Binding-site contacts:
Ligand atom OXT contacts residue PRO98 of chain 1.D at 3.5 Å (h-bond).
Ligand atom CAA contacts residue GLU22 of chain 1.D at 3.3 Å.
Ligand atom CAL contacts residue TYR70 of chain 1.D at 3.5 Å (hydrophobic).
Ligand atom CAB contacts residue GLU173 of chain 1.D at 3.2 Å.
Ligand atom OAG contacts residue TYR70 of chain 1.D at 3.8 Å.
Ligand atom CA contacts residue ALA176 of chain 1.D at 4.0 Å (hydrophobic).
Ligand atom N contacts residue PRO98 of chain 1.D at 3.3 Å (h-bond).
Ligand atom O contacts residue ALA176 of chain 1.D at 3.0 Å (h-bond).
Ligand atom CAP contacts residue TYR70 of chain 1.D at 3.4 Å (hydrophobic).
Ligand atom CAL contacts residue PRO98 of chain 1.D at 3.1 Å (hydrophobic).
Ligand atom CAQ contacts residue LYS69 of chain 1.D at 3.6 Å.
Ligand atom CAL contacts residue GLU225 of chain 1.D at 3.5 Å.
Ligand atom CAB contacts residue VAL172 of chain 1.D at 4.0 Å (hydrophobic).
Ligand atom CAA contacts residue TYR70 of chain 1.D at 3.3 Å (hydrophobic).
Ligand atom O contacts residue GLY175 of chain 1.D at 3.9 Å.
Ligand atom OAD contacts residue LYS69 of chain 1.D at 3.3 Å.
Ligand atom OXT contacts residue TYR70 of chain 1.D at 3.6 Å.
Ligand atom O contacts residue ARG105 of chain 1.D at 2.8 Å (salt-bridge).
Ligand atom OXT contacts residue ALA100 of chain 1.D at 3.3 Å (h-bond).
Ligand atom OE2 contacts residue ALA176 of chain 1.D at 3.2 Å (h-bond).
Ligand atom CAQ contacts residue TYR70 of chain 1.D at 3.5 Å (hydrophobic).
Ligand atom OAD contacts residue TYR70 of chain 1.D at 2.8 Å (h-bond).
Ligand atom CAA contacts residue ASN208 of chain 1.D at 3.2 Å.
Ligand atom C contacts residue ALA176 of chain 1.D at 3.8 Å (hydrophobic).
Ligand atom CAJ contacts residue TYR70 of chain 1.D at 3.3 Å (hydrophobic).
Ligand atom CD contacts residue THR177 of chain 1.D at 3.2 Å.
Ligand atom CAT contacts residue TYR70 of chain 1.D at 3.5 Å (hydrophobic).
Ligand atom OXT contacts residue LEU99 of chain 1.D at 3.8 Å.
Ligand atom N contacts residue GLU225 of chain 1.D at 2.8 Å (salt-bridge).
Ligand atom C contacts residue ARG105 of chain 1.D at 3.4 Å.
Ligand atom OE1 contacts residue THR177 of chain 1.D at 2.3 Å (h-bond).
Ligand atom OXT contacts residue ARG105 of chain 1.D at 2.9 Å (salt-bridge).
Ligand atom OE1 contacts residue GLU225 of chain 1.D at 4.0 Å.
Ligand atom OE2 contacts residue GLY175 of chain 1.D at 3.3 Å.
Ligand atom OE2 contacts residue THR177 of chain 1.D at 3.2 Å (h-bond).
Ligand atom CAI contacts residue TYR70 of chain 1.D at 3.4 Å (hydrophobic).
Ligand atom CA contacts residue GLU225 of chain 1.D at 3.1 Å.
Ligand atom CAK contacts residue TYR70 of chain 1.D at 3.7 Å (hydrophobic).
Ligand atom OAD contacts residue GLY71 of chain 1.D at 3.6 Å (h-bond).
Ligand atom OAG contacts residue LYS69 of chain 1.D at 3.2 Å.

Sequence of chain 1.D:
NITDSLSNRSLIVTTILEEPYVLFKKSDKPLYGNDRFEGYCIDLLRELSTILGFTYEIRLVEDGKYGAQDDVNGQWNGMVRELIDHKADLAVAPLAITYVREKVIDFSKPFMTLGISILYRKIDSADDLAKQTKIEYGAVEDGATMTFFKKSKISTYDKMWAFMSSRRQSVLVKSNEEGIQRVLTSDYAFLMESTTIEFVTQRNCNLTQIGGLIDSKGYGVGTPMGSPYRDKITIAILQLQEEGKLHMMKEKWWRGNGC

The small molecule below binds the protein below.
Small molecule (SMILES): C/C(=C/C=C/[C@@H](C)C(=O)O)[C@H]1CN[C@H](C(=O)O)[C@H]1CC(=O)O